Sequence of chain 1.C:
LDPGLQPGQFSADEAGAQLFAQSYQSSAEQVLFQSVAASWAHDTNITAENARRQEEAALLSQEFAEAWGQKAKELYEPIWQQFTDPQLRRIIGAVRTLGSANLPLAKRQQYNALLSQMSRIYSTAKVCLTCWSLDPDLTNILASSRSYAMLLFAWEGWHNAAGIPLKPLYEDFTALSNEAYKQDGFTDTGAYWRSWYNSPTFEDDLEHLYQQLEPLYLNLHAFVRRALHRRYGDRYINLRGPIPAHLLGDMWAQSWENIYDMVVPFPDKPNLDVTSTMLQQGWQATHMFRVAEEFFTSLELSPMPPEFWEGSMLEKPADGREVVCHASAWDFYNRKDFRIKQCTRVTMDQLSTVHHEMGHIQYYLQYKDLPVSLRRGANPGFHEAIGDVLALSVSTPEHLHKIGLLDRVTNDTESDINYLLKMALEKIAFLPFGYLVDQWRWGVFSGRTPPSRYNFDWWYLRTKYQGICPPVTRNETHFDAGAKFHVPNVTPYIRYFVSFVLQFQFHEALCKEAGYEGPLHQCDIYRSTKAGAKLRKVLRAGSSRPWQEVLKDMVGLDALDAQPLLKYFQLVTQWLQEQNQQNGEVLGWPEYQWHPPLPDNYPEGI

A small-molecule ligand and the protein it binds are described below.
Small molecule (SMILES): NC(=O)[C@H](CO)NC(=O)[C@@H](N)CC(=O)O

Binding-site contacts:
Ligand atom CB contacts residue PHE435 of chain 1.C at 3.8 Å (hydrophobic).
Ligand atom CG contacts residue THR358 of chain 1.C at 3.5 Å.
Ligand atom N contacts residue TYR501 of chain 1.C at 3.6 Å.
Ligand atom CB contacts residue TYR498 of chain 1.C at 3.7 Å (hydrophobic).
Ligand atom O contacts residue HIS331 of chain 1.C at 2.7 Å (h-bond).
Ligand atom CB contacts residue THR358 of chain 1.C at 4.0 Å.
Ligand atom N contacts residue GLU362 of chain 1.C at 2.7 Å (salt-bridge).
Ligand atom O contacts residue TYR498 of chain 1.C at 2.8 Å (h-bond).
Ligand atom OG contacts residue PHE435 of chain 1.C at 3.9 Å.
Ligand atom CB contacts residue TYR501 of chain 1.C at 3.7 Å (hydrophobic).
Ligand atom C contacts residue GLN259 of chain 1.C at 3.4 Å.
Ligand atom N contacts residue ALA332 of chain 1.C at 3.0 Å (h-bond).
Ligand atom O contacts residue LYS489 of chain 1.C at 2.8 Å (salt-bridge).
Ligand atom CA contacts residue TYR498 of chain 1.C at 3.9 Å (hydrophobic).
Ligand atom CA contacts residue GLU362 of chain 1.C at 3.2 Å.
Ligand atom OD2 contacts residue SO41 of chain 1.LA at 3.1 Å (h-bond).
Ligand atom OD1 contacts residue HIS361 of chain 1.C at 4.0 Å.
Ligand atom O contacts residue HIS491 of chain 1.C at 3.2 Å.
Ligand atom N contacts residue HIS331 of chain 1.C at 3.9 Å.
Ligand atom N contacts residue LYS489 of chain 1.C at 3.9 Å.
Ligand atom OG contacts residue SO41 of chain 1.LA at 3.8 Å.
Ligand atom OD1 contacts residue THR358 of chain 1.C at 3.8 Å.
Ligand atom O contacts residue HIS491 of chain 1.C at 3.5 Å.
Ligand atom C contacts residue LYS489 of chain 1.C at 3.8 Å.
Ligand atom C contacts residue TYR501 of chain 1.C at 3.8 Å (hydrophobic).
Ligand atom C contacts residue HIS491 of chain 1.C at 3.7 Å.
Ligand atom CA contacts residue TYR501 of chain 1.C at 3.7 Å (hydrophobic).
Ligand atom CB contacts residue GLU362 of chain 1.C at 3.3 Å.
Ligand atom O contacts residue TYR501 of chain 1.C at 3.4 Å (h-bond).
Ligand atom CB contacts residue ALA332 of chain 1.C at 3.7 Å (hydrophobic).
Ligand atom OG contacts residue GLN259 of chain 1.C at 3.8 Å.
Ligand atom N contacts residue ZN1 of chain 1.JA at 4.0 Å.
Ligand atom C contacts residue HIS331 of chain 1.C at 3.6 Å.
Ligand atom C contacts residue TYR498 of chain 1.C at 3.7 Å (hydrophobic).
Ligand atom O contacts residue GLN259 of chain 1.C at 3.0 Å (h-bond).
Ligand atom OD2 contacts residue THR358 of chain 1.C at 3.4 Å (h-bond).
Ligand atom N contacts residue HIS331 of chain 1.C at 3.5 Å.
Ligand atom N contacts residue SO41 of chain 1.LA at 3.4 Å (h-bond).
Ligand atom N contacts residue GLN259 of chain 1.C at 3.7 Å.
Ligand atom CA contacts residue HIS361 of chain 1.C at 3.8 Å.